This protein binds this small molecule.
Small molecule (SMILES): C[C@H]1C(=O)N(Cc2cccc3ccccc23)C[C@@H]2N(C(=O)NCc3ccc(F)cc3)CCC(=O)N21

Sequence of chain 1.J:
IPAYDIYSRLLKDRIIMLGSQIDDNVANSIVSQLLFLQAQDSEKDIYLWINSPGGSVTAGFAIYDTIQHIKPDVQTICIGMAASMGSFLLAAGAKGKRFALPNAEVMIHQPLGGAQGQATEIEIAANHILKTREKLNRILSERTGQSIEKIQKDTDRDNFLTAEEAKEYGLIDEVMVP

Sequence of chain 1.I:
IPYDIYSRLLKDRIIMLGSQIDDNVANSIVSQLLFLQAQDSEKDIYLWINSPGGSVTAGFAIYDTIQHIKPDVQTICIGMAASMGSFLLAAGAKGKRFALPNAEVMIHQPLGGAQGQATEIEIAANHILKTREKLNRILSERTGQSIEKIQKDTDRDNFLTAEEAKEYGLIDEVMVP

Binding-site contacts:
Ligand atom C13 contacts residue LEU49 of chain 1.J at 3.3 Å (hydrophobic).
Ligand atom C30 contacts residue ALA53 of chain 1.J at 2.9 Å (hydrophobic).
Ligand atom C28 contacts residue ASP27 of chain 1.I at 3.9 Å.
Ligand atom C17 contacts residue TRP63 of chain 1.I at 3.5 Å (hydrophobic).
Ligand atom C30 contacts residue ASP27 of chain 1.I at 3.7 Å.
Ligand atom C28 contacts residue ALA53 of chain 1.J at 3.6 Å (hydrophobic).
Ligand atom F33 contacts residue LEU24 of chain 1.I at 3.1 Å.
Ligand atom C35 contacts residue ALA53 of chain 1.J at 3.9 Å (hydrophobic).
Ligand atom N20 contacts residue ILE29 of chain 1.I at 3.7 Å.
Ligand atom C29 contacts residue ASP27 of chain 1.I at 3.9 Å.
Ligand atom C15 contacts residue LEU49 of chain 1.J at 2.9 Å (hydrophobic).
Ligand atom F33 contacts residue PHE50 of chain 1.J at 3.3 Å.
Ligand atom C31 contacts residue ALA53 of chain 1.J at 3.4 Å (hydrophobic).
Ligand atom C18 contacts residue TYR61 of chain 1.I at 3.9 Å (hydrophobic).
Ligand atom C16 contacts residue LEU49 of chain 1.J at 3.6 Å (hydrophobic).
Ligand atom F33 contacts residue ARG23 of chain 1.I at 3.7 Å.
Ligand atom C29 contacts residue ALA53 of chain 1.J at 3.2 Å (hydrophobic).
Ligand atom C12 contacts residue LEU49 of chain 1.J at 3.9 Å (hydrophobic).
Ligand atom C34 contacts residue LEU24 of chain 1.I at 3.6 Å (hydrophobic).
Ligand atom N06 contacts residue TYR61 of chain 1.I at 3.7 Å.
Ligand atom C31 contacts residue ARG23 of chain 1.I at 3.6 Å.
Ligand atom C32 contacts residue PHE50 of chain 1.J at 3.9 Å (hydrophobic).
Ligand atom C05 contacts residue ILE29 of chain 1.I at 3.9 Å (hydrophobic).
Ligand atom C14 contacts residue LEU49 of chain 1.J at 3.2 Å (hydrophobic).
Ligand atom O24 contacts residue TYR61 of chain 1.I at 3.1 Å (h-bond).
Ligand atom C17 contacts residue ILE91 of chain 1.I at 3.7 Å (hydrophobic).
Ligand atom C17 contacts residue ILE29 of chain 1.I at 3.9 Å (hydrophobic).
Ligand atom C11 contacts residue HIS83 of chain 1.J at 3.6 Å.
Ligand atom C21 contacts residue TYR61 of chain 1.I at 3.9 Å (hydrophobic).
Ligand atom C21 contacts residue ILE29 of chain 1.I at 3.8 Å (hydrophobic).
Ligand atom C32 contacts residue LEU24 of chain 1.I at 3.8 Å (hydrophobic).
Ligand atom C22 contacts residue TYR61 of chain 1.I at 3.6 Å (hydrophobic).
Ligand atom N27 contacts residue ASP27 of chain 1.I at 3.7 Å.
Ligand atom C15 contacts residue TRP63 of chain 1.I at 3.8 Å (hydrophobic).
Ligand atom C35 contacts residue ILE29 of chain 1.I at 3.9 Å (hydrophobic).
Ligand atom C16 contacts residue TRP63 of chain 1.I at 3.1 Å (hydrophobic).
Ligand atom C23 contacts residue TYR61 of chain 1.I at 3.6 Å (hydrophobic).
Ligand atom C07 contacts residue ILE91 of chain 1.I at 3.9 Å (hydrophobic).
Ligand atom C08 contacts residue ILE91 of chain 1.I at 3.6 Å (hydrophobic).
Ligand atom C07 contacts residue TYR61 of chain 1.I at 4.0 Å (hydrophobic).